The small molecule below binds the protein below.
Small molecule (SMILES): CC(=O)N[C@H]1[C@H](O[C@H]2[C@H](O)[C@@H](NC(C)=O)CO[C@@H]2CO)O[C@H](CO)[C@@H](O)[C@@H]1O

Sequence of chain 1.D:
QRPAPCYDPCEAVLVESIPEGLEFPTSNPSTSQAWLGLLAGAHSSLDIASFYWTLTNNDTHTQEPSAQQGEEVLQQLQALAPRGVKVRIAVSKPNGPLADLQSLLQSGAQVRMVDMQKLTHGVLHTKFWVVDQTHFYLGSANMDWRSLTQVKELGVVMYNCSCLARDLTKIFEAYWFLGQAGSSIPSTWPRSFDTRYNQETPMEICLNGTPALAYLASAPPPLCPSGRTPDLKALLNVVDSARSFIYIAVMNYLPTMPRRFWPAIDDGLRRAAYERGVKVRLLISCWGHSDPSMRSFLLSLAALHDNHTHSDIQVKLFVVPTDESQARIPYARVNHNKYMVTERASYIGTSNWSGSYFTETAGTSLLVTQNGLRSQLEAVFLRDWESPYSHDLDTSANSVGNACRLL

Binding-site contacts:
Ligand atom C1 contacts residue ASN213 of chain 1.D at 1.4 Å.
Ligand atom C8 contacts residue TYR212 of chain 1.D at 3.6 Å (hydrophobic).
Ligand atom C3 contacts residue ASN213 of chain 1.D at 3.8 Å.
Ligand atom O7 contacts residue ASN213 of chain 1.D at 3.8 Å.
Ligand atom N2 contacts residue ASN213 of chain 1.D at 3.0 Å (h-bond).
Ligand atom C7 contacts residue TYR212 of chain 1.D at 4.0 Å (hydrophobic).
Ligand atom C4 contacts residue ASN213 of chain 1.D at 4.2 Å.
Ligand atom C7 contacts residue ASN213 of chain 1.D at 3.7 Å.
Ligand atom O5 contacts residue ASN213 of chain 1.D at 2.2 Å (h-bond).
Ligand atom O7 contacts residue TYR212 of chain 1.D at 4.1 Å.
Ligand atom C5 contacts residue ASN213 of chain 1.D at 3.6 Å.
Ligand atom C2 contacts residue ASN213 of chain 1.D at 2.5 Å.